A small-molecule ligand and the protein it binds are described below.
Small molecule (SMILES): CC(=O)N[C@@H]1[C@@H](O)[C@H](O)[C@@H](CO)O[C@H]1O

Binding-site contacts:
Ligand atom C4 contacts residue PHE196 of chain 1.B at 4.1 Å (hydrophobic).
Ligand atom O7 contacts residue PHE196 of chain 1.B at 3.7 Å.
Ligand atom C8 contacts residue ASP192 of chain 1.B at 4.0 Å.
Ligand atom O7 contacts residue ASP192 of chain 1.B at 2.9 Å (salt-bridge).
Ligand atom O3 contacts residue TRP167 of chain 1.B at 2.8 Å (h-bond).
Ligand atom C7 contacts residue TRP167 of chain 1.B at 3.9 Å (hydrophobic).
Ligand atom C4 contacts residue ASP159 of chain 1.B at 3.4 Å.
Ligand atom C1 contacts residue PHE196 of chain 1.B at 4.4 Å (hydrophobic).
Ligand atom C8 contacts residue HIS172 of chain 1.B at 3.5 Å.
Ligand atom C8 contacts residue TRP167 of chain 1.B at 3.9 Å (hydrophobic).
Ligand atom C8 contacts residue GLY191 of chain 1.B at 4.2 Å.
Ligand atom C7 contacts residue ASP192 of chain 1.B at 3.8 Å.
Ligand atom C3 contacts residue ASP159 of chain 1.B at 3.5 Å.
Ligand atom N2 contacts residue GLY165 of chain 1.B at 3.5 Å (h-bond).
Ligand atom C2 contacts residue PHE196 of chain 1.B at 4.0 Å (hydrophobic).
Ligand atom O5 contacts residue PHE196 of chain 1.B at 3.5 Å.
Ligand atom O3 contacts residue ASP159 of chain 1.B at 2.7 Å (salt-bridge).
Ligand atom C6 contacts residue PHE196 of chain 1.B at 3.8 Å (hydrophobic).
Ligand atom C5 contacts residue PHE196 of chain 1.B at 4.1 Å (hydrophobic).
Ligand atom O4 contacts residue ASP159 of chain 1.B at 2.5 Å (salt-bridge).
Ligand atom C2 contacts residue TRP167 of chain 1.B at 4.2 Å (hydrophobic).
Ligand atom C3 contacts residue TRP167 of chain 1.B at 3.8 Å (hydrophobic).
Ligand atom C7 contacts residue GLY165 of chain 1.B at 4.1 Å.
Ligand atom O7 contacts residue GLY191 of chain 1.B at 3.2 Å.
Ligand atom O7 contacts residue TRP167 of chain 1.B at 4.0 Å.
Ligand atom C7 contacts residue GLY191 of chain 1.B at 4.0 Å.
Ligand atom N2 contacts residue TRP167 of chain 1.B at 3.6 Å (h-bond).
Ligand atom C8 contacts residue GLY165 of chain 1.B at 3.7 Å.
Ligand atom C8 contacts residue GLY166 of chain 1.B at 4.3 Å.

Sequence of chain 1.B:
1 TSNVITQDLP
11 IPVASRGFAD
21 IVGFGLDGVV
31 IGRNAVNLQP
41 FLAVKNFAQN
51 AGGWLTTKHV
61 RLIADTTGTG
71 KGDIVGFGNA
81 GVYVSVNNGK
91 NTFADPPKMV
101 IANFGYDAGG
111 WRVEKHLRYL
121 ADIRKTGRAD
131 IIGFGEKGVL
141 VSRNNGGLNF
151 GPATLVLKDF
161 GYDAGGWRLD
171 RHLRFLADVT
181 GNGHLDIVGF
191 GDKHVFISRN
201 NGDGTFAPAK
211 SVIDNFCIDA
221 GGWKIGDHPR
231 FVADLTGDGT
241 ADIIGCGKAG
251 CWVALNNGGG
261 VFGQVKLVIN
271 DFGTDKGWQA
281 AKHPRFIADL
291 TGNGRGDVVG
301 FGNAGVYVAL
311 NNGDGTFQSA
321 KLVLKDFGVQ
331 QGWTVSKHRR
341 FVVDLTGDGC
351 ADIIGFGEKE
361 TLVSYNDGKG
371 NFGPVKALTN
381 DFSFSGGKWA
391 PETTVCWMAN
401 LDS